This protein binds this small molecule.
Small molecule (SMILES): CC(=O)N[C@@H]1[C@@H](O)[C@H](O)[C@@H](CO)O[C@H]1O

Binding-site contacts:
Ligand atom C7 contacts residue ASN315 of chain 27.E at 3.3 Å.
Ligand atom C8 contacts residue ASN315 of chain 27.E at 3.5 Å.
Ligand atom C3 contacts residue ASN315 of chain 27.E at 3.8 Å.
Ligand atom C2 contacts residue ASN315 of chain 27.E at 2.5 Å.
Ligand atom C8 contacts residue ILE281 of chain 27.E at 4.5 Å (hydrophobic).
Ligand atom C5 contacts residue ASN315 of chain 27.E at 3.7 Å.
Ligand atom O5 contacts residue VAL314 of chain 27.E at 3.8 Å.
Ligand atom N2 contacts residue ASN315 of chain 27.E at 2.8 Å (h-bond).
Ligand atom O7 contacts residue ASN315 of chain 27.E at 4.2 Å.
Ligand atom C6 contacts residue THR313 of chain 27.E at 4.5 Å.
Ligand atom C4 contacts residue ASN315 of chain 27.E at 4.3 Å.
Ligand atom C1 contacts residue ASN315 of chain 27.E at 1.4 Å.
Ligand atom C1 contacts residue VAL314 of chain 27.E at 4.4 Å (hydrophobic).
Ligand atom O5 contacts residue ASN315 of chain 27.E at 2.4 Å (h-bond).
Ligand atom O5 contacts residue THR313 of chain 27.E at 4.3 Å.
Ligand atom C6 contacts residue ASN315 of chain 27.E at 4.5 Å.

Sequence of chain 27.E:
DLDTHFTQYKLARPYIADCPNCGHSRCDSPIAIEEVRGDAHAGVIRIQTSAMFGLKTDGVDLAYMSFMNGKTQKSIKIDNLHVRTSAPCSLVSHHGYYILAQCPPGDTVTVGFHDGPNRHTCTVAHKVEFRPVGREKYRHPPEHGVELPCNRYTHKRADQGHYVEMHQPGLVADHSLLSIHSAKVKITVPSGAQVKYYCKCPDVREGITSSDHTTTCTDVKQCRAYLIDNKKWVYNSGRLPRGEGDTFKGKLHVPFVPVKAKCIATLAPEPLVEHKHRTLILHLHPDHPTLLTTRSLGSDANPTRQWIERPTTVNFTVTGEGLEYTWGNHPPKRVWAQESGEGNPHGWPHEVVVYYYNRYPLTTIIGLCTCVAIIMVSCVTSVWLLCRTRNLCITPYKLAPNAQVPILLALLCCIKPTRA